Binding-site contacts:
Ligand atom N3 contacts residue ILE94 of chain 1.C at 3.7 Å.
Ligand atom C5 contacts residue ILE94 of chain 1.C at 3.9 Å (hydrophobic).
Ligand atom C4 contacts residue LEU40 of chain 1.C at 4.1 Å (hydrophobic).
Ligand atom C5 contacts residue ASN88 of chain 1.C at 3.2 Å.
Ligand atom O2 contacts residue VAL35 of chain 1.C at 4.4 Å.
Ligand atom O6 contacts residue ASN88 of chain 1.C at 2.7 Å (h-bond).
Ligand atom N1 contacts residue VAL35 of chain 1.C at 4.1 Å.
Ligand atom C5 contacts residue LEU42 of chain 1.C at 4.4 Å (hydrophobic).
Ligand atom O2 contacts residue ILE94 of chain 1.C at 3.8 Å.
Ligand atom O6 contacts residue CYS84 of chain 1.C at 4.3 Å.
Ligand atom N7 contacts residue LEU42 of chain 1.C at 4.3 Å.
Ligand atom C4 contacts residue ILE94 of chain 1.C at 4.0 Å (hydrophobic).
Ligand atom O2 contacts residue PRO30 of chain 1.C at 2.9 Å (h-bond).
Ligand atom C8 contacts residue LEU42 of chain 1.C at 4.3 Å (hydrophobic).
Ligand atom C2 contacts residue ILE94 of chain 1.C at 3.4 Å (hydrophobic).
Ligand atom C6 contacts residue ASN88 of chain 1.C at 3.6 Å.
Ligand atom C1 contacts residue VAL35 of chain 1.C at 3.8 Å (hydrophobic).
Ligand atom N1 contacts residue ILE94 of chain 1.C at 3.2 Å.
Ligand atom O6 contacts residue TYR87 of chain 1.C at 4.0 Å.
Ligand atom C3 contacts residue LEU40 of chain 1.C at 3.6 Å (hydrophobic).
Ligand atom C8 contacts residue ASN88 of chain 1.C at 3.4 Å.
Ligand atom C2 contacts residue LEU40 of chain 1.C at 4.3 Å (hydrophobic).
Ligand atom N9 contacts residue ASN88 of chain 1.C at 4.3 Å.
Ligand atom N9 contacts residue LEU40 of chain 1.C at 4.4 Å.
Ligand atom N7 contacts residue ASN88 of chain 1.C at 2.5 Å (h-bond).
Ligand atom C4 contacts residue ASN88 of chain 1.C at 4.2 Å.
Ligand atom C2 contacts residue PRO30 of chain 1.C at 4.0 Å (hydrophobic).
Ligand atom C3 contacts residue PRO30 of chain 1.C at 4.5 Å (hydrophobic).
Ligand atom N3 contacts residue LEU40 of chain 1.C at 3.8 Å.
Ligand atom N7 contacts residue TYR87 of chain 1.C at 4.1 Å.
Ligand atom C3 contacts residue ILE94 of chain 1.C at 4.5 Å (hydrophobic).
Ligand atom O6 contacts residue TYR45 of chain 1.C at 4.1 Å.
Ligand atom O6 contacts residue ILE94 of chain 1.C at 4.1 Å.
Ligand atom C1 contacts residue PHE31 of chain 1.C at 4.3 Å (hydrophobic).
Ligand atom C1 contacts residue ILE94 of chain 1.C at 3.5 Å (hydrophobic).
Ligand atom C6 contacts residue ILE94 of chain 1.C at 3.6 Å (hydrophobic).

This protein binds this small molecule.
Small molecule (SMILES): Cn1c(=O)c2[nH]cnc2n(C)c1=O

Sequence of chain 1.C:
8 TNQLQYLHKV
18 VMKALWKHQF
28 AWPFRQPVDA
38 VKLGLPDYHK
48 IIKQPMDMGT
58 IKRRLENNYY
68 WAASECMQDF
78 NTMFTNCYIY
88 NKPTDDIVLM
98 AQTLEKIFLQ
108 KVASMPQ